Binding-site contacts:
Ligand atom ND1 contacts residue TYR487 of chain 1.B at 2.6 Å (h-bond).
Ligand atom C contacts residue SER502 of chain 1.B at 3.3 Å.
Ligand atom OG contacts residue GLU641 of chain 1.B at 3.4 Å (salt-bridge).
Ligand atom O contacts residue VAL609 of chain 1.B at 3.4 Å.
Ligand atom OH contacts residue SER610 of chain 1.B at 3.3 Å (h-bond).
Ligand atom CA contacts residue ASP499 of chain 1.B at 3.4 Å.
Ligand atom CD1 contacts residue GLU641 of chain 1.B at 3.3 Å.
Ligand atom O contacts residue SER502 of chain 1.B at 3.1 Å (h-bond).
Ligand atom N contacts residue HIS500 of chain 1.B at 3.0 Å (h-bond).
Ligand atom N contacts residue SER610 of chain 1.B at 3.2 Å (h-bond).
Ligand atom CA contacts residue SER502 of chain 1.B at 3.1 Å.
Ligand atom CG2 contacts residue TYR487 of chain 1.B at 3.2 Å (hydrophobic).
Ligand atom CE1 contacts residue SER610 of chain 1.B at 3.2 Å.
Ligand atom OH contacts residue LYS663 of chain 1.B at 3.4 Å.
Ligand atom CD1 contacts residue VAL609 of chain 1.B at 3.2 Å (hydrophobic).
Ligand atom CB contacts residue TYR487 of chain 1.B at 3.3 Å (hydrophobic).
Ligand atom OG contacts residue HIS504 of chain 1.B at 3.0 Å.
Ligand atom N contacts residue TRP503 of chain 1.B at 3.5 Å.
Ligand atom CB contacts residue GLU641 of chain 1.B at 3.3 Å.
Ligand atom CA contacts residue SER502 of chain 1.B at 3.1 Å.
Ligand atom O contacts residue ASP499 of chain 1.B at 2.9 Å (salt-bridge).
Ligand atom CD1 contacts residue VAL501 of chain 1.B at 3.3 Å (hydrophobic).
Ligand atom O contacts residue SER610 of chain 1.B at 2.8 Å (h-bond).
Ligand atom CB contacts residue ASP499 of chain 1.B at 3.5 Å.
Ligand atom O contacts residue VAL501 of chain 1.B at 3.3 Å.
Ligand atom N contacts residue GLY608 of chain 1.B at 3.1 Å (h-bond).
Ligand atom CG contacts residue TYR487 of chain 1.B at 3.5 Å (hydrophobic).
Ligand atom CA contacts residue HIS500 of chain 1.B at 3.2 Å.
Ligand atom CD2 contacts residue GLU641 of chain 1.B at 3.0 Å.
Ligand atom NE2 contacts residue PHE495 of chain 1.B at 3.5 Å.
Ligand atom NE2 contacts residue ASP499 of chain 1.B at 3.4 Å (salt-bridge).
Ligand atom CG contacts residue VAL609 of chain 1.B at 3.5 Å (hydrophobic).
Ligand atom CD1 contacts residue LEU484 of chain 1.B at 3.4 Å (hydrophobic).
Ligand atom N contacts residue SER502 of chain 1.B at 2.5 Å (h-bond).
Ligand atom CG contacts residue GLU641 of chain 1.B at 3.3 Å.
Ligand atom N contacts residue ASP499 of chain 1.B at 3.3 Å (salt-bridge).
Ligand atom O contacts residue SER607 of chain 1.B at 2.6 Å (h-bond).
Ligand atom O contacts residue HIS500 of chain 1.B at 3.4 Å (h-bond).
Ligand atom CA contacts residue TRP503 of chain 1.B at 3.4 Å (hydrophobic).
Ligand atom N contacts residue ASP499 of chain 1.B at 2.9 Å (salt-bridge).

This small molecule binds to this protein.
Small molecule (SMILES): CC[C@H](C)[C@H](NC(=O)[C@H](CO)NC(=O)[C@H](CC(C)C)NC(=O)[C@H](Cc1cnc[nH]1)NC(=O)CNC(=O)[C@H](Cc1ccc(O)cc1)NC(=O)[C@@H](N)CO)C(=O)NCC(=O)N[C@H](C=O)[C@@H](C)O

Sequence of chain 1.B:
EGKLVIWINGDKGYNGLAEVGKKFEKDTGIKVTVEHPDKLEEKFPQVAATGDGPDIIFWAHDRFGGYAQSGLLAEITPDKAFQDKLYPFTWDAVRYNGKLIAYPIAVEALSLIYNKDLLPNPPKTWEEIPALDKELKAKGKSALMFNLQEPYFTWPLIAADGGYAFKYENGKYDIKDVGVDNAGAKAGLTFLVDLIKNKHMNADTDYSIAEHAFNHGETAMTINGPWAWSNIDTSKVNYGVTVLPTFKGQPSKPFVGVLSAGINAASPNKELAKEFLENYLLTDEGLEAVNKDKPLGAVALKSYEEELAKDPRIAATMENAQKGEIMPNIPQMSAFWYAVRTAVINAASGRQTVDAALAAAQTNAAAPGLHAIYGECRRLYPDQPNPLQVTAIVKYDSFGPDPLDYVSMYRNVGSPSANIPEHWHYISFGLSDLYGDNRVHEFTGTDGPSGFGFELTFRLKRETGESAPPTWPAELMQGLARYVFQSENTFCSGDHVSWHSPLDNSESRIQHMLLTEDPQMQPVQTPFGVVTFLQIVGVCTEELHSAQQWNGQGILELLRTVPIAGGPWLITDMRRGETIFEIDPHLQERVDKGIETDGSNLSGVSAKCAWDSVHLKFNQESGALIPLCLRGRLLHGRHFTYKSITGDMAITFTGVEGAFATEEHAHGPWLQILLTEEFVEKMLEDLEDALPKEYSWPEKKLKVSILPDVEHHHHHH